This protein binds this small molecule.
Small molecule (SMILES): O=C(Nc1cncc2ccccc12)C(F)(F)c1ccc(Cl)c(Cl)c1

Binding-site contacts:
Ligand atom N1 contacts residue SER144 of chain 1.B at 3.2 Å (h-bond).
Ligand atom C15 contacts residue MET49 of chain 1.B at 3.6 Å (hydrophobic).
Ligand atom C16 contacts residue HIS164 of chain 1.B at 3.5 Å.
Ligand atom C3 contacts residue CYS145 of chain 1.B at 3.8 Å (hydrophobic).
Ligand atom C4 contacts residue PHE140 of chain 1.B at 3.4 Å (hydrophobic).
Ligand atom CL1 contacts residue HIS41 of chain 1.B at 3.3 Å.
Ligand atom CL1 contacts residue ASP187 of chain 1.B at 3.5 Å.
Ligand atom C15 contacts residue MET165 of chain 1.B at 3.7 Å (hydrophobic).
Ligand atom C16 contacts residue MET165 of chain 1.B at 3.7 Å (hydrophobic).
Ligand atom CL1 contacts residue MET165 of chain 1.B at 4.0 Å.
Ligand atom N1 contacts residue HIS163 of chain 1.B at 2.8 Å (h-bond).
Ligand atom N1 contacts residue LEU141 of chain 1.B at 3.7 Å.
Ligand atom F contacts residue CYS145 of chain 1.B at 3.6 Å.
Ligand atom C4 contacts residue GLU166 of chain 1.B at 3.6 Å.
Ligand atom C9 contacts residue ASN142 of chain 1.B at 3.8 Å.
Ligand atom O contacts residue GLU166 of chain 1.B at 3.4 Å (salt-bridge).
Ligand atom C2 contacts residue CYS145 of chain 1.B at 3.9 Å (hydrophobic).
Ligand atom CL contacts residue MET49 of chain 1.B at 3.3 Å.
Ligand atom CL contacts residue ARG188 of chain 1.B at 2.9 Å.
Ligand atom C13 contacts residue GLN189 of chain 1.B at 3.5 Å.
Ligand atom C6 contacts residue ASN142 of chain 1.B at 3.9 Å.
Ligand atom CL contacts residue ASP187 of chain 1.B at 3.6 Å.
Ligand atom C6 contacts residue LEU141 of chain 1.B at 3.8 Å (hydrophobic).
Ligand atom C3 contacts residue HIS163 of chain 1.B at 3.1 Å.
Ligand atom C6 contacts residue PHE140 of chain 1.B at 3.8 Å (hydrophobic).
Ligand atom CL contacts residue GLN189 of chain 1.B at 3.6 Å.
Ligand atom N contacts residue CYS145 of chain 1.B at 3.5 Å (h-bond).
Ligand atom C16 contacts residue HIS41 of chain 1.B at 3.8 Å.
Ligand atom C6 contacts residue GLU166 of chain 1.B at 3.6 Å.
Ligand atom C4 contacts residue SER144 of chain 1.B at 3.9 Å.
Ligand atom C5 contacts residue LEU141 of chain 1.B at 3.7 Å (hydrophobic).
Ligand atom C4 contacts residue LEU141 of chain 1.B at 3.5 Å (hydrophobic).
Ligand atom C4 contacts residue HIS163 of chain 1.B at 3.9 Å.
Ligand atom C5 contacts residue GLU166 of chain 1.B at 3.8 Å.
Ligand atom C3 contacts residue SER144 of chain 1.B at 3.7 Å.
Ligand atom F contacts residue HIS41 of chain 1.B at 3.7 Å.
Ligand atom N1 contacts residue PHE140 of chain 1.B at 3.6 Å.
Ligand atom O contacts residue MET165 of chain 1.B at 3.9 Å.
Ligand atom C14 contacts residue MET49 of chain 1.B at 3.4 Å (hydrophobic).
Ligand atom CL1 contacts residue MET49 of chain 1.B at 3.8 Å.

Sequence of chain 1.A:
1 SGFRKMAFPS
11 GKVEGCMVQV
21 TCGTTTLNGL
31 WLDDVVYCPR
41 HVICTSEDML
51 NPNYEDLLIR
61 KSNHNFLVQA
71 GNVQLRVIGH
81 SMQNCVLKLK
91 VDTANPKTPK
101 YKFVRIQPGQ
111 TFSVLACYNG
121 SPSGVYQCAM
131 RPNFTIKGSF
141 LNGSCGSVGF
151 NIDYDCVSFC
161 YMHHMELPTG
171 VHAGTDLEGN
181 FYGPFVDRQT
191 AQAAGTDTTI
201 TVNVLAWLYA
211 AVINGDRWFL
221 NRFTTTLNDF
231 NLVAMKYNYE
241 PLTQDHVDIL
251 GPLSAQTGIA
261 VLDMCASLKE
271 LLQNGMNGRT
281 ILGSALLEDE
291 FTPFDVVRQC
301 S

Sequence of chain 1.B:
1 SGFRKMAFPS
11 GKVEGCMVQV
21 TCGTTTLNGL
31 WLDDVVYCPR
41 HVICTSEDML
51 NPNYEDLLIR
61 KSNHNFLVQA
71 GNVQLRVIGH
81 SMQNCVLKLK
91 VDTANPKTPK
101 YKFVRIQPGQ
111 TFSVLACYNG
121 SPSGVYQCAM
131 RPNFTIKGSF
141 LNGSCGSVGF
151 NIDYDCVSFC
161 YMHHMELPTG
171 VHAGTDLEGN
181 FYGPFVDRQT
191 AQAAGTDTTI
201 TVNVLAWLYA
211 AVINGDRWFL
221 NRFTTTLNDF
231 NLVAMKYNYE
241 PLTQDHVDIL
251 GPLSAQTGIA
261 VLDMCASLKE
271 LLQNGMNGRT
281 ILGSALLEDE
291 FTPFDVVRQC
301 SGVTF